Sequence of chain 1.A:
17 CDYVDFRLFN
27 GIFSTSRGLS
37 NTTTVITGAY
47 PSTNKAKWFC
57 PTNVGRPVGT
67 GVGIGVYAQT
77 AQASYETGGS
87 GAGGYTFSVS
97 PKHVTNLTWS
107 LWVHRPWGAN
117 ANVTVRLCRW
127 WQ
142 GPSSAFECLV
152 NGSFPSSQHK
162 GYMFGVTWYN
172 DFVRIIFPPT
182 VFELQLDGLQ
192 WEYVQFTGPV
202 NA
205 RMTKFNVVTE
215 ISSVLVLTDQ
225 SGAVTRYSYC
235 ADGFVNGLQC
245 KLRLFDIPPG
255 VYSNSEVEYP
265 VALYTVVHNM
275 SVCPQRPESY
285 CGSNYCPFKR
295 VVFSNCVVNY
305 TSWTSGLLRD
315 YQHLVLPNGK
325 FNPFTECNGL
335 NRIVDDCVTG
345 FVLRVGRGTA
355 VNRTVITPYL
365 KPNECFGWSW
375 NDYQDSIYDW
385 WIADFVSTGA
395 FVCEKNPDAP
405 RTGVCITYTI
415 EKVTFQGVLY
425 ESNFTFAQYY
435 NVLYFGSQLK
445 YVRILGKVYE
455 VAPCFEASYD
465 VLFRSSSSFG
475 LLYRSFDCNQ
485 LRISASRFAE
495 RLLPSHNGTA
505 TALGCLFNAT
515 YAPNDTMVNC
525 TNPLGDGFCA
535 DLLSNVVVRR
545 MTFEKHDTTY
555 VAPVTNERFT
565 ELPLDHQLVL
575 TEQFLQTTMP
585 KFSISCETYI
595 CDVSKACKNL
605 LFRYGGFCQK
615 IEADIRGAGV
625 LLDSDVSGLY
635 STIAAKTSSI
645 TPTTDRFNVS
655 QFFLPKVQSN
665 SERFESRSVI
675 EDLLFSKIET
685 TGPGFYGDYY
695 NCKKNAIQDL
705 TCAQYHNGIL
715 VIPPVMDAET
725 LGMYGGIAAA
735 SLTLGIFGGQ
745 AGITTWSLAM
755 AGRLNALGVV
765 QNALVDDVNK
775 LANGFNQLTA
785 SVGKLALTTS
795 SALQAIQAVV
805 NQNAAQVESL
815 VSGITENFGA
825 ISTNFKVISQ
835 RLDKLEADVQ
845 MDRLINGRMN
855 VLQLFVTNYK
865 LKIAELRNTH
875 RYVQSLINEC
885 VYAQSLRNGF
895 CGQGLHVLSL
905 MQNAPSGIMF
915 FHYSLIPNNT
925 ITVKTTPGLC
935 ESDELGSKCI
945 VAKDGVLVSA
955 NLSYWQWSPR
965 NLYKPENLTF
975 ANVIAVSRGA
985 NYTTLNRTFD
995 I

Binding-site contacts:
Ligand atom C7 contacts residue ASN37 of chain 1.A at 3.5 Å.
Ligand atom O5 contacts residue GLN224 of chain 1.A at 3.9 Å.
Ligand atom C5 contacts residue GLN224 of chain 1.A at 4.5 Å.
Ligand atom C6 contacts residue GLN224 of chain 1.A at 3.4 Å.
Ligand atom C2 contacts residue ASN37 of chain 1.A at 2.6 Å.
Ligand atom O5 contacts residue ASN37 of chain 1.A at 2.5 Å (h-bond).
Ligand atom C3 contacts residue ASN37 of chain 1.A at 3.8 Å.
Ligand atom C4 contacts residue ASN37 of chain 1.A at 4.3 Å.
Ligand atom C1 contacts residue ASN37 of chain 1.A at 1.4 Å.
Ligand atom O3 contacts residue ASN37 of chain 1.A at 4.0 Å.
Ligand atom O6 contacts residue GLN224 of chain 1.A at 3.3 Å (h-bond).
Ligand atom C5 contacts residue ASN37 of chain 1.A at 3.6 Å.
Ligand atom O3 contacts residue GLN224 of chain 1.A at 4.0 Å.
Ligand atom O7 contacts residue ASN37 of chain 1.A at 3.2 Å (h-bond).
Ligand atom N2 contacts residue ASN37 of chain 1.A at 3.3 Å (h-bond).

This small molecule binds to this protein.
Small molecule (SMILES): CC(=O)N[C@@H]1[C@@H](O)[C@H](O)[C@@H](CO)O[C@H]1O